Sequence of chain 1.D:
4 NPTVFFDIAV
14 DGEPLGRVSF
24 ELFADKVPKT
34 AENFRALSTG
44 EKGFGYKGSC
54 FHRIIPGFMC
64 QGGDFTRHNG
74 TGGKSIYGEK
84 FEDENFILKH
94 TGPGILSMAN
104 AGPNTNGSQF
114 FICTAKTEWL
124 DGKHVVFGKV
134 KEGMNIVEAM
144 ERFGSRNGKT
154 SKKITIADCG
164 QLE

Binding-site contacts:
Ligand atom O6 contacts residue ILE37 of chain 1.A at 3.7 Å.
Ligand atom C30 contacts residue ARG149 of chain 1.D at 3.4 Å.
Ligand atom C3 contacts residue PHE114 of chain 1.D at 3.3 Å (hydrophobic).
Ligand atom C24 contacts residue TYR65 of chain 1.A at 3.5 Å (hydrophobic).
Ligand atom C10 contacts residue PRO35 of chain 1.A at 3.6 Å (hydrophobic).
Ligand atom N1 contacts residue ARG56 of chain 1.D at 3.7 Å.
Ligand atom C16 contacts residue GLN62 of chain 1.A at 3.5 Å.
Ligand atom C31 contacts residue PHE61 of chain 1.D at 3.6 Å (hydrophobic).
Ligand atom C21 contacts residue ILE37 of chain 1.A at 3.7 Å (hydrophobic).
Ligand atom O1 contacts residue ASN103 of chain 1.D at 2.9 Å (h-bond).
Ligand atom C18 contacts residue TYR65 of chain 1.A at 3.4 Å (hydrophobic).
Ligand atom O2 contacts residue GLN64 of chain 1.D at 3.0 Å (h-bond).
Ligand atom O6 contacts residue MET62 of chain 1.D at 3.4 Å.
Ligand atom O6 contacts residue ARG56 of chain 1.D at 3.3 Å.
Ligand atom C9 contacts residue GLN112 of chain 1.D at 3.6 Å.
Ligand atom N3 contacts residue ASN103 of chain 1.D at 2.9 Å (h-bond).
Ligand atom N1 contacts residue GLN64 of chain 1.D at 3.0 Å (h-bond).
Ligand atom N7 contacts residue MET68 of chain 1.A at 3.6 Å (h-bond).
Ligand atom N2 contacts residue GLN64 of chain 1.D at 3.3 Å (h-bond).
Ligand atom S1 contacts residue PRO35 of chain 1.A at 3.5 Å.
Ligand atom C32 contacts residue MET68 of chain 1.A at 3.5 Å (hydrophobic).
Ligand atom C21 contacts residue ALA60 of chain 1.A at 3.6 Å (hydrophobic).
Ligand atom C31 contacts residue MET68 of chain 1.A at 3.5 Å (hydrophobic).
Ligand atom C17 contacts residue ILE37 of chain 1.A at 3.5 Å (hydrophobic).
Ligand atom C4 contacts residue PHE114 of chain 1.D at 3.5 Å (hydrophobic).
Ligand atom C19 contacts residue TYR65 of chain 1.A at 3.5 Å (hydrophobic).
Ligand atom C44 contacts residue PHE61 of chain 1.D at 3.6 Å (hydrophobic).
Ligand atom C10 contacts residue GLY73 of chain 1.D at 3.6 Å.
Ligand atom C22 contacts residue THR36 of chain 1.A at 3.4 Å.
Ligand atom C42 contacts residue TYR65 of chain 1.A at 3.6 Å (hydrophobic).
Ligand atom C16 contacts residue THR36 of chain 1.A at 3.5 Å.
Ligand atom C7 contacts residue ASN103 of chain 1.D at 3.6 Å.
Ligand atom C15 contacts residue GLN62 of chain 1.A at 3.6 Å.
Ligand atom O1 contacts residue ALA102 of chain 1.D at 3.1 Å.
Ligand atom C8 contacts residue ASN103 of chain 1.D at 3.4 Å.
Ligand atom C11 contacts residue PRO35 of chain 1.A at 3.5 Å (hydrophobic).
Ligand atom C12 contacts residue GLN112 of chain 1.D at 3.6 Å.
Ligand atom C11 contacts residue TYR33 of chain 1.A at 3.7 Å (hydrophobic).
Ligand atom O2 contacts residue ARG56 of chain 1.D at 2.9 Å (salt-bridge).
Ligand atom O1 contacts residue HIS127 of chain 1.D at 3.2 Å.

The protein below binds the small molecule below.
Small molecule (SMILES): CCn1c(-c2cc(N3CCN(C4CC4)CC3)cnc2[C@H](C)OC)c2c3cc(ccc31)-c1csc(n1)C[C@H](NC(=O)C1[C@H]3COC[C@@H]13)C(=O)N1CCC[C@H](N1)C(=O)OCC(C)(C)C2

Sequence of chain 1.A:
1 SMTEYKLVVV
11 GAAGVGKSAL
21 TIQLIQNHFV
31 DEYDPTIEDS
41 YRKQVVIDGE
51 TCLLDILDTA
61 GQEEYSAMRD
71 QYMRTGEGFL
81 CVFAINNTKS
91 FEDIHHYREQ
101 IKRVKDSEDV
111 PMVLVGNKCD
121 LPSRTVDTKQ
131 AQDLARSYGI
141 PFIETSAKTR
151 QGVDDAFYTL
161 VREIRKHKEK